Binding-site contacts:
Ligand atom C5 contacts residue ARG148 of chain 1.A at 3.7 Å.
Ligand atom O1A contacts residue THR40 of chain 1.A at 2.6 Å (h-bond).
Ligand atom C8 contacts residue THR40 of chain 1.A at 3.8 Å.
Ligand atom O5' contacts residue GLY37 of chain 1.A at 3.5 Å.
Ligand atom N3 contacts residue ARG148 of chain 1.A at 3.6 Å (salt-bridge).
Ligand atom PA contacts residue GLY37 of chain 1.A at 3.8 Å.
Ligand atom C4 contacts residue ARG148 of chain 1.A at 3.6 Å.
Ligand atom C5' contacts residue ALA35 of chain 1.A at 3.7 Å (hydrophobic).
Ligand atom C6 contacts residue ARG148 of chain 1.A at 3.6 Å.
Ligand atom N1 contacts residue ARG148 of chain 1.A at 3.6 Å (salt-bridge).
Ligand atom N7 contacts residue VAL189 of chain 1.A at 3.5 Å.
Ligand atom O5' contacts residue THR40 of chain 1.A at 3.3 Å (h-bond).
Ligand atom PB contacts residue GLY37 of chain 1.A at 3.8 Å.
Ligand atom O2B contacts residue LYS38 of chain 1.A at 3.5 Å (salt-bridge).
Ligand atom N6 contacts residue ASN184 of chain 1.A at 2.9 Å (h-bond).
Ligand atom C2 contacts residue ARG148 of chain 1.A at 3.5 Å.
Ligand atom O3A contacts residue GLY37 of chain 1.A at 3.2 Å (h-bond).
Ligand atom PB contacts residue ALA35 of chain 1.A at 3.6 Å.
Ligand atom C2' contacts residue THR40 of chain 1.A at 3.5 Å.
Ligand atom N6 contacts residue LEU187 of chain 1.A at 2.7 Å (h-bond).
Ligand atom O1B contacts residue ALA35 of chain 1.A at 3.5 Å (h-bond).
Ligand atom PB contacts residue LYS38 of chain 1.A at 3.5 Å.
Ligand atom O1B contacts residue LYS38 of chain 1.A at 2.7 Å (salt-bridge).
Ligand atom O4' contacts residue ARG148 of chain 1.A at 3.3 Å.
Ligand atom O3A contacts residue LYS38 of chain 1.A at 3.6 Å.
Ligand atom O3B contacts residue ALA35 of chain 1.A at 2.9 Å (h-bond).
Ligand atom O1A contacts residue SER39 of chain 1.A at 3.4 Å (h-bond).
Ligand atom O3B contacts residue LYS38 of chain 1.A at 3.7 Å.
Ligand atom N1 contacts residue LEU187 of chain 1.A at 3.7 Å.
Ligand atom O3A contacts residue ALA35 of chain 1.A at 3.5 Å.
Ligand atom N7 contacts residue ASN184 of chain 1.A at 3.1 Å (h-bond).
Ligand atom O1B contacts residue GLY37 of chain 1.A at 2.9 Å (h-bond).
Ligand atom C6 contacts residue LEU187 of chain 1.A at 3.6 Å (hydrophobic).
Ligand atom PA contacts residue THR40 of chain 1.A at 3.6 Å.
Ligand atom O2B contacts residue SER39 of chain 1.A at 2.9 Å (h-bond).
Ligand atom C5 contacts residue VAL189 of chain 1.A at 3.8 Å (hydrophobic).
Ligand atom O1A contacts residue GLY37 of chain 1.A at 3.5 Å.
Ligand atom C8 contacts residue GLY37 of chain 1.A at 3.7 Å.
Ligand atom O1B contacts residue LEU33 of chain 1.A at 3.5 Å (h-bond).
Ligand atom O1B contacts residue SER36 of chain 1.A at 3.2 Å (h-bond).

Sequence of chain 1.A:
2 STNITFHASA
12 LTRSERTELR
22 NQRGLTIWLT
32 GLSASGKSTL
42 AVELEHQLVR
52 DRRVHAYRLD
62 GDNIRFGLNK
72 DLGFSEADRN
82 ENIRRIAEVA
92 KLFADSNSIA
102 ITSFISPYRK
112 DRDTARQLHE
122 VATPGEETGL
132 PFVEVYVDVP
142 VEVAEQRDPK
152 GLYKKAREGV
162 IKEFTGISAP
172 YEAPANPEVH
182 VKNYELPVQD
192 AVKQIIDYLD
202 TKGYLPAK

The small molecule below binds the protein below.
Small molecule (SMILES): Nc1ncnc2c1ncn2[C@@H]1O[C@H](CO[P](=O)(O)OP(=O)(O)O)[C@H]2O[V](=O)(O)O[C@H]21